This protein binds this small molecule.
Small molecule (SMILES): CC(=O)N[C@H]1[C@@H](O[P](=O)(O)O[P](=O)(O)OC[C@H]2O[C@@H](n3ccc(=O)[nH]c3=O)[C@H](O)[C@@H]2O)O[C@H](CO)[C@H](O)[C@@H]1O

Binding-site contacts:
Ligand atom C6 contacts residue ILE201 of chain 1.A at 3.5 Å (hydrophobic).
Ligand atom O3' contacts residue PRO281 of chain 1.A at 3.3 Å.
Ligand atom C3B contacts residue GLU286 of chain 1.A at 3.2 Å.
Ligand atom O3' contacts residue GLY279 of chain 1.A at 3.0 Å (h-bond).
Ligand atom C5 contacts residue ILE201 of chain 1.A at 3.5 Å (hydrophobic).
Ligand atom C6' contacts residue GLU113 of chain 1.A at 3.3 Å.
Ligand atom N2' contacts residue GLU278 of chain 1.A at 3.0 Å (salt-bridge).
Ligand atom C7' contacts residue GLU278 of chain 1.A at 3.4 Å.
Ligand atom O2 contacts residue ARG258 of chain 1.A at 3.5 Å (salt-bridge).
Ligand atom O4 contacts residue VAL231 of chain 1.A at 3.3 Å.
Ligand atom O6' contacts residue GLU113 of chain 1.A at 3.1 Å (salt-bridge).
Ligand atom O5' contacts residue GLU113 of chain 1.A at 3.6 Å (salt-bridge).
Ligand atom O3B contacts residue VAL282 of chain 1.A at 3.5 Å.
Ligand atom C3B contacts residue VAL282 of chain 1.A at 3.7 Å (hydrophobic).
Ligand atom O1A contacts residue VAL282 of chain 1.A at 3.1 Å (h-bond).
Ligand atom O7' contacts residue LYS277 of chain 1.A at 3.4 Å (salt-bridge).
Ligand atom O4' contacts residue GLY279 of chain 1.A at 3.5 Å.
Ligand atom O4 contacts residue ALA257 of chain 1.A at 3.6 Å.
Ligand atom O4 contacts residue ARG258 of chain 1.A at 3.2 Å (salt-bridge).
Ligand atom O7' contacts residue GLU278 of chain 1.A at 3.4 Å (salt-bridge).
Ligand atom O2A contacts residue LYS208 of chain 1.A at 3.0 Å (salt-bridge).
Ligand atom C5B contacts residue THR283 of chain 1.A at 3.7 Å.
Ligand atom O2 contacts residue PHE16 of chain 1.A at 3.3 Å.
Ligand atom C3' contacts residue GLU278 of chain 1.A at 3.5 Å.
Ligand atom N3 contacts residue ARG258 of chain 1.A at 2.9 Å (salt-bridge).
Ligand atom C2B contacts residue GLU286 of chain 1.A at 3.4 Å.
Ligand atom C4' contacts residue PHE280 of chain 1.A at 3.5 Å (hydrophobic).
Ligand atom O6' contacts residue VAL175 of chain 1.A at 3.1 Å.
Ligand atom C5' contacts residue PHE17 of chain 1.A at 3.7 Å (hydrophobic).
Ligand atom O3' contacts residue PHE280 of chain 1.A at 3.2 Å (h-bond).
Ligand atom O3B contacts residue PHE16 of chain 1.A at 3.5 Å.
Ligand atom O3' contacts residue GLU278 of chain 1.A at 2.8 Å (salt-bridge).
Ligand atom O5B contacts residue PHE17 of chain 1.A at 3.7 Å.
Ligand atom O1B contacts residue LYS208 of chain 1.A at 3.2 Å (salt-bridge).
Ligand atom O2' contacts residue GLU286 of chain 1.A at 2.9 Å (salt-bridge).
Ligand atom C6' contacts residue PHE17 of chain 1.A at 3.6 Å (hydrophobic).
Ligand atom O4' contacts residue PHE280 of chain 1.A at 2.9 Å (h-bond).
Ligand atom O3B contacts residue GLU286 of chain 1.A at 2.8 Å (salt-bridge).
Ligand atom O3A contacts residue PHE17 of chain 1.A at 3.6 Å.
Ligand atom O2' contacts residue ILE261 of chain 1.A at 3.6 Å.

Sequence of chain 1.A:
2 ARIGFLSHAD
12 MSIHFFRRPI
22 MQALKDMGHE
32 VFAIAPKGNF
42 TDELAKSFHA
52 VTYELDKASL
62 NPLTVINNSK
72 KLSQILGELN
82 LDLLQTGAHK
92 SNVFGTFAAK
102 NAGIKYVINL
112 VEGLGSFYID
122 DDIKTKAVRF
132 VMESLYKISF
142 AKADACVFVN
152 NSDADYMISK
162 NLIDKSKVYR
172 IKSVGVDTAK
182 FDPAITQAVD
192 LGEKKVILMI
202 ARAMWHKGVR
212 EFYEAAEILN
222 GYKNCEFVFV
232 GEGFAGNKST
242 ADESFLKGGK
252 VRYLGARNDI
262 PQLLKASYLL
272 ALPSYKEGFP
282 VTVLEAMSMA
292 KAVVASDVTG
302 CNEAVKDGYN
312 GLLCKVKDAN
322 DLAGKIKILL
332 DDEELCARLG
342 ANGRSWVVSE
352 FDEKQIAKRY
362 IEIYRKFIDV